Sequence of chain 1.B:
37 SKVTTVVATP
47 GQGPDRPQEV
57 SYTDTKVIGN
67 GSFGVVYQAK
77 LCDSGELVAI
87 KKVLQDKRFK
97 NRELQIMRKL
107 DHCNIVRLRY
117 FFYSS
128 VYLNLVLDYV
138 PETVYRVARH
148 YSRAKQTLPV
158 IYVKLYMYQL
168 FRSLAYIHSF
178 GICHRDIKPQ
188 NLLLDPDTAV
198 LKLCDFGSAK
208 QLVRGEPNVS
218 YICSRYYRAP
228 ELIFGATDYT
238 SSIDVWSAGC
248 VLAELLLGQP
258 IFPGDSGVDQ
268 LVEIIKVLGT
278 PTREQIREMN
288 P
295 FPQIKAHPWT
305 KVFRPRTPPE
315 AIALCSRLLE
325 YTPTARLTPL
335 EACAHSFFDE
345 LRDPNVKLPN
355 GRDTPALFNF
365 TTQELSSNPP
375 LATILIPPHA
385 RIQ

A protein and the small-molecule ligand that binds it are described below.
Small molecule (SMILES): Nc1nccc(-c2cc3c([nH]2)[C@@H](CCF)CNC3=O)n1

Binding-site contacts:
Ligand atom C13 contacts residue PHE69 of chain 1.B at 3.7 Å (hydrophobic).
Ligand atom C16 contacts residue GLN187 of chain 1.B at 3.7 Å.
Ligand atom C10 contacts residue CYS201 of chain 1.B at 4.0 Å (hydrophobic).
Ligand atom N2 contacts residue VAL137 of chain 1.B at 2.9 Å (h-bond).
Ligand atom N4 contacts residue LEU190 of chain 1.B at 4.1 Å.
Ligand atom N2 contacts residue ALA85 of chain 1.B at 3.9 Å.
Ligand atom C6 contacts residue LEU190 of chain 1.B at 3.4 Å (hydrophobic).
Ligand atom C1 contacts residue VAL137 of chain 1.B at 3.6 Å (hydrophobic).
Ligand atom C16 contacts residue ASN188 of chain 1.B at 3.6 Å.
Ligand atom C15 contacts residue ASP202 of chain 1.B at 3.8 Å.
Ligand atom O19 contacts residue LYS87 of chain 1.B at 2.8 Å (salt-bridge).
Ligand atom N2 contacts residue TYR136 of chain 1.B at 3.6 Å.
Ligand atom C1 contacts residue ALA85 of chain 1.B at 3.6 Å (hydrophobic).
Ligand atom N20 contacts residue TYR136 of chain 1.B at 3.4 Å.
Ligand atom C17 contacts residue GLN187 of chain 1.B at 3.8 Å.
Ligand atom C3 contacts residue TYR136 of chain 1.B at 4.1 Å (hydrophobic).
Ligand atom C7 contacts residue VAL72 of chain 1.B at 4.1 Å (hydrophobic).
Ligand atom C15 contacts residue LYS87 of chain 1.B at 3.7 Å.
Ligand atom N2 contacts residue LEU190 of chain 1.B at 3.9 Å.
Ligand atom F18 contacts residue GLN187 of chain 1.B at 3.9 Å.
Ligand atom N20 contacts residue VAL137 of chain 1.B at 2.8 Å (h-bond).
Ligand atom C1 contacts residue LEU190 of chain 1.B at 3.5 Å (hydrophobic).
Ligand atom N20 contacts residue ILE64 of chain 1.B at 3.8 Å.
Ligand atom N2 contacts residue ASP135 of chain 1.B at 3.8 Å.
Ligand atom C5 contacts residue ALA85 of chain 1.B at 4.2 Å (hydrophobic).
Ligand atom C6 contacts residue ALA85 of chain 1.B at 3.8 Å (hydrophobic).
Ligand atom C1 contacts residue TYR136 of chain 1.B at 3.9 Å (hydrophobic).
Ligand atom C17 contacts residue ASN188 of chain 1.B at 3.2 Å.
Ligand atom C16 contacts residue CYS201 of chain 1.B at 4.0 Å (hydrophobic).
Ligand atom C10 contacts residue VAL72 of chain 1.B at 4.1 Å (hydrophobic).
Ligand atom C6 contacts residue ASP135 of chain 1.B at 4.1 Å.
Ligand atom C9 contacts residue CYS201 of chain 1.B at 4.0 Å (hydrophobic).
Ligand atom C11 contacts residue VAL72 of chain 1.B at 4.1 Å (hydrophobic).
Ligand atom C3 contacts residue VAL137 of chain 1.B at 3.4 Å (hydrophobic).
Ligand atom N14 contacts residue LYS87 of chain 1.B at 4.0 Å.
Ligand atom C5 contacts residue LEU190 of chain 1.B at 3.8 Å (hydrophobic).
Ligand atom O19 contacts residue ASP202 of chain 1.B at 3.3 Å.
Ligand atom C1 contacts residue ASP135 of chain 1.B at 3.1 Å.
Ligand atom N14 contacts residue ASP202 of chain 1.B at 3.9 Å.
Ligand atom C1 contacts residue VAL112 of chain 1.B at 4.1 Å (hydrophobic).